Sequence of chain 4.A:
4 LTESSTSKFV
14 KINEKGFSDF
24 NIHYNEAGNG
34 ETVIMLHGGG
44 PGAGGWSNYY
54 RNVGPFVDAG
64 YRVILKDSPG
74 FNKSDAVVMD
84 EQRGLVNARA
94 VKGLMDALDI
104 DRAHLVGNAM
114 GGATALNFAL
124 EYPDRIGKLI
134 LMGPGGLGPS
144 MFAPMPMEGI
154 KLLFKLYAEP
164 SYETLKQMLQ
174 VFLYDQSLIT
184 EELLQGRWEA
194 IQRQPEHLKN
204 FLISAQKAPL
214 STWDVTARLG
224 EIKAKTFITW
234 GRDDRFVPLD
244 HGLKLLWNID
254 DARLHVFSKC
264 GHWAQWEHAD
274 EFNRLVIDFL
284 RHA

This protein binds this small molecule.
Small molecule (SMILES): O=C([O-])C(=O)/C=C/CC(=O)c1ccccc1

Binding-site contacts:
Ligand atom OA4 contacts residue MET113 of chain 4.A at 3.4 Å (h-bond).
Ligand atom CA2 contacts residue PHE175 of chain 4.A at 3.5 Å (hydrophobic).
Ligand atom CB5 contacts residue ILE153 of chain 4.A at 3.7 Å (hydrophobic).
Ligand atom OA1 contacts residue ALA46 of chain 4.A at 3.8 Å.
Ligand atom OA1 contacts residue GLY41 of chain 4.A at 3.8 Å.
Ligand atom CA6 contacts residue ALA112 of chain 4.A at 3.5 Å (hydrophobic).
Ligand atom OA2 contacts residue ASN51 of chain 4.A at 3.0 Å (h-bond).
Ligand atom CA1 contacts residue GLY41 of chain 4.A at 3.8 Å.
Ligand atom OA1 contacts residue ARG190 of chain 4.A at 2.8 Å (salt-bridge).
Ligand atom OA3 contacts residue TRP266 of chain 4.A at 2.9 Å (h-bond).
Ligand atom CB5 contacts residue VAL240 of chain 4.A at 3.6 Å (hydrophobic).
Ligand atom CB3 contacts residue LEU213 of chain 4.A at 3.7 Å (hydrophobic).
Ligand atom OA2 contacts residue TRP266 of chain 4.A at 2.9 Å (h-bond).
Ligand atom OA1 contacts residue GLY42 of chain 4.A at 3.8 Å.
Ligand atom OA3 contacts residue HIS265 of chain 4.A at 2.9 Å.
Ligand atom CB5 contacts residue GLY138 of chain 4.A at 3.7 Å.
Ligand atom CA4 contacts residue ALA112 of chain 4.A at 3.3 Å (hydrophobic).
Ligand atom CB4 contacts residue LEU213 of chain 4.A at 3.4 Å (hydrophobic).
Ligand atom OA3 contacts residue ASN111 of chain 4.A at 3.0 Å (h-bond).
Ligand atom CA1 contacts residue TRP266 of chain 4.A at 3.6 Å (hydrophobic).
Ligand atom OA2 contacts residue ARG190 of chain 4.A at 3.0 Å (salt-bridge).
Ligand atom CA2 contacts residue TRP266 of chain 4.A at 3.6 Å (hydrophobic).
Ligand atom CA4 contacts residue HIS265 of chain 4.A at 3.5 Å.
Ligand atom OA1 contacts residue GLY43 of chain 4.A at 2.8 Å (h-bond).
Ligand atom CB6 contacts residue ILE153 of chain 4.A at 3.5 Å (hydrophobic).
Ligand atom CA1 contacts residue ARG190 of chain 4.A at 3.5 Å.
Ligand atom OA4 contacts residue GLY42 of chain 4.A at 2.7 Å (h-bond).
Ligand atom OA3 contacts residue PHE175 of chain 4.A at 3.5 Å.
Ligand atom CA3 contacts residue GLY42 of chain 4.A at 3.7 Å.
Ligand atom CA2 contacts residue GLY41 of chain 4.A at 3.7 Å.
Ligand atom CB6 contacts residue VAL240 of chain 4.A at 3.6 Å (hydrophobic).
Ligand atom CA3 contacts residue PHE175 of chain 4.A at 3.8 Å (hydrophobic).
Ligand atom OA1 contacts residue PHE175 of chain 4.A at 3.8 Å.
Ligand atom OA4 contacts residue ALA112 of chain 4.A at 3.4 Å.
Ligand atom CA5 contacts residue LEU156 of chain 4.A at 3.8 Å (hydrophobic).
Ligand atom CA2 contacts residue ASN111 of chain 4.A at 3.8 Å.
Ligand atom CB3 contacts residue TRP216 of chain 4.A at 3.6 Å (hydrophobic).
Ligand atom CA5 contacts residue ALA112 of chain 4.A at 3.6 Å (hydrophobic).
Ligand atom CA1 contacts residue PHE175 of chain 4.A at 3.6 Å (hydrophobic).
Ligand atom OA4 contacts residue GLY41 of chain 4.A at 3.7 Å.